Sequence of chain 2.A:
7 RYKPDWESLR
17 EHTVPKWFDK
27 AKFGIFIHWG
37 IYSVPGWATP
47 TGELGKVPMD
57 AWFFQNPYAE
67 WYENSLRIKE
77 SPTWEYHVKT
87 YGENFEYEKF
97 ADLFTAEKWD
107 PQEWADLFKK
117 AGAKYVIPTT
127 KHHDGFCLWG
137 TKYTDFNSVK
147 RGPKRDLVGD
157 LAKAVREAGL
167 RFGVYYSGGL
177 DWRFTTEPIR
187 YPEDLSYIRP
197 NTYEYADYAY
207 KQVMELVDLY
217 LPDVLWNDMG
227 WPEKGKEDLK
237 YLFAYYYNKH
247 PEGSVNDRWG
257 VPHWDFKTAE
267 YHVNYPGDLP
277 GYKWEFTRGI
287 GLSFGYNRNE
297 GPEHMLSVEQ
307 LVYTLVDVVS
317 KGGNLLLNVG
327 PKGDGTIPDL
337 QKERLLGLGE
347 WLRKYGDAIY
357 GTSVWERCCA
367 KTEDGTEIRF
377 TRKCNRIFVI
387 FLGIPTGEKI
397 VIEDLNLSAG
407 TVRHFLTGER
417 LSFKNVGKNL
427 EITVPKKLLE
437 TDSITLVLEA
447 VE

This small molecule binds to this protein.
Small molecule (SMILES): C[C@@H]1N[C@H](CNC(=O)Cc2c[nH]c3ccccc23)[C@@H](O)[C@H](O)[C@@H]1O

Binding-site contacts:
Ligand atom OAD contacts residue TRP67 of chain 2.A at 2.9 Å (h-bond).
Ligand atom CAK contacts residue ASP224 of chain 2.A at 3.2 Å.
Ligand atom CAJ contacts residue ARG254 of chain 2.A at 3.4 Å.
Ligand atom OAC contacts residue ASP224 of chain 2.A at 3.4 Å (salt-bridge).
Ligand atom CAU contacts residue ASP224 of chain 2.A at 3.3 Å.
Ligand atom OAE contacts residue HIS128 of chain 2.A at 2.8 Å (h-bond).
Ligand atom NAN contacts residue GLU266 of chain 2.A at 2.9 Å (salt-bridge).
Ligand atom CAT contacts residue ASP224 of chain 2.A at 3.7 Å.
Ligand atom NAM contacts residue ARG254 of chain 2.A at 3.2 Å (salt-bridge).
Ligand atom NAN contacts residue ASP224 of chain 2.A at 2.7 Å (salt-bridge).
Ligand atom CAA contacts residue PHE290 of chain 2.A at 3.5 Å (hydrophobic).
Ligand atom CAA contacts residue HIS34 of chain 2.A at 3.8 Å.
Ligand atom CAR contacts residue ARG254 of chain 2.A at 3.8 Å.
Ligand atom OAE contacts residue TRP67 of chain 2.A at 3.2 Å (h-bond).
Ligand atom CAT contacts residue PHE290 of chain 2.A at 3.7 Å (hydrophobic).
Ligand atom CAU contacts residue GLU266 of chain 2.A at 3.1 Å.
Ligand atom CAA contacts residue PHE32 of chain 2.A at 3.7 Å (hydrophobic).
Ligand atom OAB contacts residue GLU266 of chain 2.A at 3.4 Å (salt-bridge).
Ligand atom CAX contacts residue GLU66 of chain 2.A at 3.1 Å.
Ligand atom OAC contacts residue TYR171 of chain 2.A at 3.5 Å (h-bond).
Ligand atom CAX contacts residue TYR64 of chain 2.A at 3.8 Å (hydrophobic).
Ligand atom NAM contacts residue ASP224 of chain 2.A at 3.7 Å.
Ligand atom CAP contacts residue GLU266 of chain 2.A at 3.4 Å.
Ligand atom CAV contacts residue PHE290 of chain 2.A at 3.8 Å (hydrophobic).
Ligand atom NAM contacts residue GLU266 of chain 2.A at 3.1 Å (salt-bridge).
Ligand atom OAC contacts residue HIS34 of chain 2.A at 2.6 Å (h-bond).
Ligand atom OAE contacts residue GLU66 of chain 2.A at 2.5 Å (salt-bridge).
Ligand atom CAV contacts residue GLU66 of chain 2.A at 3.6 Å.
Ligand atom NAN contacts residue ARG254 of chain 2.A at 3.5 Å (salt-bridge).
Ligand atom OAE contacts residue HIS129 of chain 2.A at 3.7 Å.
Ligand atom CAV contacts residue HIS34 of chain 2.A at 3.4 Å.
Ligand atom OAD contacts residue HIS129 of chain 2.A at 2.8 Å (h-bond).
Ligand atom CAK contacts residue GLU266 of chain 2.A at 3.8 Å.
Ligand atom OAC contacts residue HIS128 of chain 2.A at 3.0 Å (h-bond).
Ligand atom CAT contacts residue GLU266 of chain 2.A at 3.3 Å.
Ligand atom CAW contacts residue HIS129 of chain 2.A at 3.4 Å.
Ligand atom NAO contacts residue ARG254 of chain 2.A at 3.5 Å.
Ligand atom CAG contacts residue MET225 of chain 2.A at 3.4 Å (hydrophobic).
Ligand atom CAW contacts residue ASP224 of chain 2.A at 3.3 Å.
Ligand atom CAI contacts residue MET225 of chain 2.A at 3.6 Å (hydrophobic).